The small molecule below binds the protein below.
Small molecule (SMILES): OC[C@H]1O[C@](O)(CO)[C@@H](O)[C@@H]1O

Binding-site contacts:
Ligand atom C1 contacts residue TRP20 of chain 2.A at 3.6 Å (hydrophobic).
Ligand atom O5 contacts residue TRP20 of chain 2.A at 4.0 Å.
Ligand atom O3 contacts residue ASP255 of chain 2.A at 2.8 Å (salt-bridge).
Ligand atom O5 contacts residue TYR254 of chain 2.A at 4.1 Å.
Ligand atom C6 contacts residue PRO187 of chain 1.B at 3.4 Å (hydrophobic).
Ligand atom C3 contacts residue ASP255 of chain 2.A at 3.9 Å.
Ligand atom C4 contacts residue TYR254 of chain 2.A at 4.0 Å (hydrophobic).
Ligand atom C1 contacts residue LYS289 of chain 2.A at 3.8 Å.
Ligand atom O3 contacts residue ASP257 of chain 2.A at 4.1 Å.
Ligand atom C5 contacts residue ASP24 of chain 2.A at 3.6 Å.
Ligand atom C6 contacts residue ASP24 of chain 2.A at 3.8 Å.
Ligand atom O1 contacts residue PRO291 of chain 2.A at 3.5 Å.
Ligand atom O1 contacts residue TRP20 of chain 2.A at 4.0 Å.
Ligand atom O6 contacts residue PRO187 of chain 1.B at 3.7 Å.
Ligand atom O3 contacts residue LYS289 of chain 2.A at 3.2 Å.
Ligand atom C2 contacts residue TRP20 of chain 2.A at 4.1 Å (hydrophobic).
Ligand atom C2 contacts residue LYS289 of chain 2.A at 4.3 Å.
Ligand atom O2 contacts residue GLN256 of chain 2.A at 2.5 Å (h-bond).
Ligand atom C3 contacts residue TRP20 of chain 2.A at 4.3 Å (hydrophobic).
Ligand atom C2 contacts residue TYR254 of chain 2.A at 4.3 Å (hydrophobic).
Ligand atom O6 contacts residue PRO25 of chain 2.A at 3.2 Å.
Ligand atom C1 contacts residue GLN256 of chain 2.A at 3.5 Å.
Ligand atom O4 contacts residue ASP24 of chain 2.A at 4.1 Å.
Ligand atom O1 contacts residue GLN256 of chain 2.A at 4.0 Å.
Ligand atom O3 contacts residue GLN256 of chain 2.A at 3.2 Å (h-bond).
Ligand atom O4 contacts residue PRO25 of chain 2.A at 4.3 Å.
Ligand atom O6 contacts residue ASP24 of chain 2.A at 3.3 Å.
Ligand atom C5 contacts residue TRP20 of chain 2.A at 4.4 Å (hydrophobic).
Ligand atom O6 contacts residue GLU186 of chain 1.B at 4.2 Å.
Ligand atom C4 contacts residue ASP255 of chain 2.A at 3.9 Å.
Ligand atom O4 contacts residue PRO25 of chain 1.B at 3.8 Å.
Ligand atom O2 contacts residue ASP255 of chain 2.A at 3.7 Å.
Ligand atom C3 contacts residue GLN256 of chain 2.A at 3.9 Å.
Ligand atom O2 contacts residue TYR254 of chain 2.A at 3.4 Å.
Ligand atom O1 contacts residue LYS289 of chain 2.A at 4.1 Å.
Ligand atom C6 contacts residue TYR254 of chain 2.A at 3.5 Å (hydrophobic).
Ligand atom C5 contacts residue TYR254 of chain 2.A at 4.1 Å (hydrophobic).
Ligand atom C2 contacts residue GLN256 of chain 2.A at 3.4 Å.
Ligand atom O6 contacts residue TYR254 of chain 2.A at 4.3 Å.
Ligand atom C3 contacts residue LYS289 of chain 2.A at 3.6 Å.

Sequence of chain 2.A:
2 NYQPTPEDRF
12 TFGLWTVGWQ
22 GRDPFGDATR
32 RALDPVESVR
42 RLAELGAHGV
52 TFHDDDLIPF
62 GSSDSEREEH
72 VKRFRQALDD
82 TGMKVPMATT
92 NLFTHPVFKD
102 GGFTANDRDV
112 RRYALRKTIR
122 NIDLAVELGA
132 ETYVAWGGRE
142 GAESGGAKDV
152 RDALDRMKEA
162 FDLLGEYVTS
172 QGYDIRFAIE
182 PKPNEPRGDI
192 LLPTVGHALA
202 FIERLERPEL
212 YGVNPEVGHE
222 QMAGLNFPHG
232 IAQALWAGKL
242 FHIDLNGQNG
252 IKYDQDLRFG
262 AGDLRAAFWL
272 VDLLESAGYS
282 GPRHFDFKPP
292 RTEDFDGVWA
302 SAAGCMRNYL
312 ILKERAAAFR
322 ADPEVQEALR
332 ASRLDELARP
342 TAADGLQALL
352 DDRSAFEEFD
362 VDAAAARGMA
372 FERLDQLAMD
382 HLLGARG

Sequence of chain 1.B:
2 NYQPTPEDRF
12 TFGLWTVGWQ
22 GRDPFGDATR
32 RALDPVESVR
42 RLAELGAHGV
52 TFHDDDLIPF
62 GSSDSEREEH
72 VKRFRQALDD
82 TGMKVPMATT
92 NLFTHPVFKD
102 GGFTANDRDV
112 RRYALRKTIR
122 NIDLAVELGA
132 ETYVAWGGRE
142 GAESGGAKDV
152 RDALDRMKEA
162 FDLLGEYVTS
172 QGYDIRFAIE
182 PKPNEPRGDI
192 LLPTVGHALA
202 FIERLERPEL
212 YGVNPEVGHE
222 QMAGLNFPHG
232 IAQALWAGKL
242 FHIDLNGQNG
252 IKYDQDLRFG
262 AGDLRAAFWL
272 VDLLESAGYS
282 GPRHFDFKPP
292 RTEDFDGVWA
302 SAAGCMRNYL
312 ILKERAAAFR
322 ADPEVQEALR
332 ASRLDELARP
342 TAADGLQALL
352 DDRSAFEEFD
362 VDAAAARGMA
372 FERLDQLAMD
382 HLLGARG